Sequence of chain 1.A:
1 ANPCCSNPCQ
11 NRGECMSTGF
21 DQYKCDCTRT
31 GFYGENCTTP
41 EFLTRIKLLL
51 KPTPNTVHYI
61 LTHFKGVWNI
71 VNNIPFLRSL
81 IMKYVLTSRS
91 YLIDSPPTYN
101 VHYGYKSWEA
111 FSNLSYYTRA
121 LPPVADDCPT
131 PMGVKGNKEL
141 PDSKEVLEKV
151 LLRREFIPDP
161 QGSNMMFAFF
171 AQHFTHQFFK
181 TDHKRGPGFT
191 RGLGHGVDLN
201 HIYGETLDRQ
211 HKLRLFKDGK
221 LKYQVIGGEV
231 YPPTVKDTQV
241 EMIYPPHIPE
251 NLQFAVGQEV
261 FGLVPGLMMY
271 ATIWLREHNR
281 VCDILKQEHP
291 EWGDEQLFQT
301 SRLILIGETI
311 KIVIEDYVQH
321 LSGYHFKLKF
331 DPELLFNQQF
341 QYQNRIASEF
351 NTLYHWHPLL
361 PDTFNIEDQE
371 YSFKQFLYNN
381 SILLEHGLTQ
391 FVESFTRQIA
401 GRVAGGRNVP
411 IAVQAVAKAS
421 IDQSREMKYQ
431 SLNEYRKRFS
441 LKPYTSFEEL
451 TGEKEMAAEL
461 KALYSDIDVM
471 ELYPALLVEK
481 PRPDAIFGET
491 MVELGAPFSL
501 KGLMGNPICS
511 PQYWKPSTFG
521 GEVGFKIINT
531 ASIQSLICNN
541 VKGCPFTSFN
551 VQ

A small-molecule ligand and the protein it binds are described below.
Small molecule (SMILES): CC(=O)N[C@@H]1[C@@H](O)[C@H](O)[C@@H](CO)O[C@H]1O

Binding-site contacts:
Ligand atom C6 contacts residue TYR23 of chain 1.A at 4.1 Å (hydrophobic).
Ligand atom C1 contacts residue TYR23 of chain 1.A at 3.4 Å (hydrophobic).
Ligand atom C2 contacts residue GLU35 of chain 1.A at 3.9 Å.
Ligand atom C2 contacts residue ASN36 of chain 1.A at 3.0 Å.
Ligand atom C7 contacts residue GLU35 of chain 1.A at 3.7 Å.
Ligand atom O5 contacts residue ASN36 of chain 1.A at 3.3 Å (h-bond).
Ligand atom C7 contacts residue ASN36 of chain 1.A at 3.2 Å.
Ligand atom O6 contacts residue PRO8 of chain 1.A at 4.4 Å.
Ligand atom N2 contacts residue ASN36 of chain 1.A at 3.1 Å (h-bond).
Ligand atom O6 contacts residue SER6 of chain 1.A at 4.3 Å.
Ligand atom C8 contacts residue ASN36 of chain 1.A at 4.2 Å.
Ligand atom C3 contacts residue GLU35 of chain 1.A at 4.3 Å.
Ligand atom O5 contacts residue TYR23 of chain 1.A at 3.4 Å (h-bond).
Ligand atom N2 contacts residue GLU35 of chain 1.A at 2.9 Å (salt-bridge).
Ligand atom C1 contacts residue ASN36 of chain 1.A at 2.4 Å.
Ligand atom C1 contacts residue GLU35 of chain 1.A at 3.9 Å.
Ligand atom C8 contacts residue GLU35 of chain 1.A at 3.6 Å.
Ligand atom C5 contacts residue TYR23 of chain 1.A at 3.7 Å (hydrophobic).
Ligand atom O7 contacts residue ASN36 of chain 1.A at 3.2 Å (h-bond).